Binding-site contacts:
Ligand atom C6 contacts residue TYR218 of chain 1.B at 3.9 Å (hydrophobic).
Ligand atom O23 contacts residue SER61 of chain 1.B at 3.9 Å.
Ligand atom O16 contacts residue TYR218 of chain 1.B at 3.7 Å.
Ligand atom O23 contacts residue GLY314 of chain 1.B at 3.7 Å.
Ligand atom C8 contacts residue VAL208 of chain 1.B at 3.9 Å (hydrophobic).
Ligand atom C3 contacts residue THR316 of chain 1.B at 3.8 Å.
Ligand atom C3 contacts residue ALA315 of chain 1.B at 3.8 Å (hydrophobic).
Ligand atom C6 contacts residue VAL208 of chain 1.B at 3.5 Å (hydrophobic).
Ligand atom O24 contacts residue ALA315 of chain 1.B at 2.8 Å (h-bond).
Ligand atom C7 contacts residue GLY317 of chain 1.B at 3.2 Å.
Ligand atom O11 contacts residue SER209 of chain 1.B at 2.9 Å (h-bond).
Ligand atom C18 contacts residue SER61 of chain 1.B at 3.4 Å.
Ligand atom C19 contacts residue GLN117 of chain 1.B at 3.6 Å.
Ligand atom O24 contacts residue SER61 of chain 1.B at 2.7 Å (h-bond).
Ligand atom C22 contacts residue LEU116 of chain 1.B at 3.6 Å (hydrophobic).
Ligand atom C9 contacts residue VAL208 of chain 1.B at 3.6 Å (hydrophobic).
Ligand atom O10 contacts residue VAL208 of chain 1.B at 3.7 Å.
Ligand atom S13 contacts residue ASN149 of chain 1.B at 3.8 Å.
Ligand atom O17 contacts residue GLN117 of chain 1.B at 3.0 Å (h-bond).
Ligand atom S13 contacts residue SER61 of chain 1.B at 3.6 Å (h-bond).
Ligand atom N1 contacts residue ALA315 of chain 1.B at 2.7 Å (h-bond).
Ligand atom O16 contacts residue SER61 of chain 1.B at 2.5 Å (h-bond).
Ligand atom C21 contacts residue ALA315 of chain 1.B at 3.3 Å (hydrophobic).
Ligand atom O10 contacts residue SER209 of chain 1.B at 3.9 Å.
Ligand atom C21 contacts residue SER61 of chain 1.B at 3.0 Å.
Ligand atom C2 contacts residue ALA315 of chain 1.B at 3.4 Å (hydrophobic).
Ligand atom C15 contacts residue SER61 of chain 1.B at 3.6 Å.
Ligand atom O23 contacts residue ALA315 of chain 1.B at 3.3 Å (h-bond).
Ligand atom C8 contacts residue GLY317 of chain 1.B at 3.9 Å.
Ligand atom C7 contacts residue THR316 of chain 1.B at 3.9 Å.
Ligand atom O11 contacts residue VAL208 of chain 1.B at 3.5 Å.
Ligand atom C5 contacts residue THR316 of chain 1.B at 3.7 Å.
Ligand atom O24 contacts residue GLY314 of chain 1.B at 3.6 Å.
Ligand atom C9 contacts residue SER209 of chain 1.B at 3.7 Å.
Ligand atom O16 contacts residue LYS64 of chain 1.B at 3.4 Å (salt-bridge).
Ligand atom O17 contacts residue ASN149 of chain 1.B at 2.8 Å (h-bond).
Ligand atom O10 contacts residue GLY317 of chain 1.B at 3.7 Å.
Ligand atom C19 contacts residue LEU116 of chain 1.B at 3.9 Å (hydrophobic).
Ligand atom C5 contacts residue GLY317 of chain 1.B at 3.5 Å.
Ligand atom O16 contacts residue ASN149 of chain 1.B at 3.6 Å (h-bond).

Sequence of chain 1.B:
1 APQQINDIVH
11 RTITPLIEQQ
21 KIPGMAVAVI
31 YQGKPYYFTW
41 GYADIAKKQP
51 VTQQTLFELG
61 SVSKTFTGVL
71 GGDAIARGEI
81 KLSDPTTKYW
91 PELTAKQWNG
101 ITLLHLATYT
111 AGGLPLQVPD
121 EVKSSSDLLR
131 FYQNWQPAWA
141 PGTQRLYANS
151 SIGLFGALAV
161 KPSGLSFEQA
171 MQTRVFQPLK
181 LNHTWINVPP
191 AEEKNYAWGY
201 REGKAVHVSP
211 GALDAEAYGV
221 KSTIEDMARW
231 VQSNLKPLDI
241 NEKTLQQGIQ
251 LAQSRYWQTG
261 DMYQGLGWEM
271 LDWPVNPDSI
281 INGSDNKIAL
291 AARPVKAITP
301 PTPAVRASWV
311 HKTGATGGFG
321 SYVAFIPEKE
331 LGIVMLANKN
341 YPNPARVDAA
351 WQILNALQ

This small molecule binds to this protein.
Small molecule (SMILES): O=C(O)c1ccc(CNS(=O)(=O)c2ccsc2C(=O)O)cc1